A protein and the small-molecule ligand that binds it are described below.
Small molecule (SMILES): Oc1c(Cl)cc(Cl)cc1Sc1cc(Cl)cc(Cl)c1O

Sequence of chain 1.A:
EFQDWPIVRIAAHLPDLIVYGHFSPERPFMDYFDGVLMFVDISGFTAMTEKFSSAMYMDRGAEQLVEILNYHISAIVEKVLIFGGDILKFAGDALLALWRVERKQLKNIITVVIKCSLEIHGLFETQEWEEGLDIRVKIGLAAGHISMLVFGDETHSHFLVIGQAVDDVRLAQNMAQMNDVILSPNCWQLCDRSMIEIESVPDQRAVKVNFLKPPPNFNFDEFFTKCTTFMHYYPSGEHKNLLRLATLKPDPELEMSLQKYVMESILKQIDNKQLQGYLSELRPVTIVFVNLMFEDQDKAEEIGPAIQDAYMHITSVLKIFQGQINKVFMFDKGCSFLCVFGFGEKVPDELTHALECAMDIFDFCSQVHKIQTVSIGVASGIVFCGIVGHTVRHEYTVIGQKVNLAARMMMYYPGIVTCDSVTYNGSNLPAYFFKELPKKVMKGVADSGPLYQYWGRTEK

Binding-site contacts:
Ligand atom CAS contacts residue PHE45 of chain 1.A at 3.7 Å (hydrophobic).
Ligand atom CLAF contacts residue ALA100 of chain 1.A at 3.9 Å.
Ligand atom CLAC contacts residue VAL175 of chain 1.A at 3.2 Å.
Ligand atom CAH contacts residue ALA97 of chain 1.A at 3.6 Å (hydrophobic).
Ligand atom CLAF contacts residue ACT1 of chain 1.C at 3.8 Å.
Ligand atom SAK contacts residue MET337 of chain 1.A at 3.4 Å (h-bond).
Ligand atom CAH contacts residue ALA100 of chain 1.A at 3.6 Å (hydrophobic).
Ligand atom CAL contacts residue ARG176 of chain 1.A at 3.7 Å.
Ligand atom OAB contacts residue ACT1 of chain 1.C at 3.5 Å.
Ligand atom CAI contacts residue MET337 of chain 1.A at 3.5 Å (hydrophobic).
Ligand atom CAG contacts residue VAL172 of chain 1.A at 3.7 Å (hydrophobic).
Ligand atom CLAF contacts residue ALA97 of chain 1.A at 3.5 Å.
Ligand atom OAA contacts residue LYS95 of chain 1.A at 3.5 Å.
Ligand atom CAG contacts residue LEU102 of chain 1.A at 3.4 Å (hydrophobic).
Ligand atom SAK contacts residue PHE336 of chain 1.A at 3.9 Å.
Ligand atom CAM contacts residue PHE45 of chain 1.A at 3.6 Å (hydrophobic).
Ligand atom CAL contacts residue LEU102 of chain 1.A at 3.7 Å (hydrophobic).
Ligand atom CAP contacts residue MET337 of chain 1.A at 3.4 Å (hydrophobic).
Ligand atom CAQ contacts residue PHE45 of chain 1.A at 3.9 Å (hydrophobic).
Ligand atom CLAC contacts residue VAL172 of chain 1.A at 3.5 Å.
Ligand atom CAR contacts residue MET337 of chain 1.A at 3.1 Å (hydrophobic).
Ligand atom CAS contacts residue PHE336 of chain 1.A at 3.7 Å (hydrophobic).
Ligand atom CLAC contacts residue ARG176 of chain 1.A at 3.6 Å.
Ligand atom CAJ contacts residue PHE45 of chain 1.A at 3.7 Å (hydrophobic).
Ligand atom CLAE contacts residue VAL167 of chain 1.A at 3.7 Å.
Ligand atom CAI contacts residue ARG176 of chain 1.A at 3.7 Å.
Ligand atom CLAD contacts residue LEU102 of chain 1.A at 3.6 Å.
Ligand atom SAK contacts residue PHE338 of chain 1.A at 3.6 Å.
Ligand atom OAA contacts residue PHE336 of chain 1.A at 3.1 Å.
Ligand atom CAH contacts residue PHE45 of chain 1.A at 4.0 Å (hydrophobic).
Ligand atom CLAC contacts residue LEU102 of chain 1.A at 3.7 Å.
Ligand atom CLAE contacts residue LEU166 of chain 1.A at 3.9 Å.
Ligand atom CLAE contacts residue LYS95 of chain 1.A at 3.4 Å.
Ligand atom CAL contacts residue VAL172 of chain 1.A at 3.9 Å (hydrophobic).
Ligand atom OAA contacts residue MET337 of chain 1.A at 2.9 Å (h-bond).
Ligand atom CLAD contacts residue LYS95 of chain 1.A at 3.4 Å.
Ligand atom CAQ contacts residue PHE336 of chain 1.A at 4.0 Å (hydrophobic).
Ligand atom OAB contacts residue PHE338 of chain 1.A at 3.1 Å.
Ligand atom CLAD contacts residue LEU101 of chain 1.A at 3.7 Å.
Ligand atom CAO contacts residue ALA97 of chain 1.A at 3.9 Å (hydrophobic).